Binding-site contacts:
Ligand atom C4 contacts residue GLU25 of chain 2.A at 3.7 Å.
Ligand atom O4 contacts residue GLU25 of chain 2.A at 2.7 Å (salt-bridge).
Ligand atom N2 contacts residue SO41 of chain 2.C at 3.6 Å.
Ligand atom O3 contacts residue GLU25 of chain 2.A at 3.2 Å (salt-bridge).
Ligand atom C4 contacts residue GLU25 of chain 2.A at 3.9 Å.
Ligand atom C3 contacts residue GLU25 of chain 2.A at 4.0 Å.
Ligand atom C2 contacts residue SO41 of chain 2.C at 3.6 Å.
Ligand atom O4 contacts residue ALA23 of chain 2.A at 3.9 Å.
Ligand atom C1 contacts residue SO41 of chain 2.C at 3.7 Å.
Ligand atom O3 contacts residue ASN46 of chain 2.A at 3.0 Å (h-bond).
Ligand atom O2 contacts residue SO41 of chain 2.C at 2.7 Å (h-bond).
Ligand atom C2 contacts residue GLU25 of chain 2.A at 4.2 Å.
Ligand atom O3 contacts residue SER44 of chain 2.A at 4.3 Å.
Ligand atom C4 contacts residue ASN22 of chain 2.A at 3.7 Å.
Ligand atom O4 contacts residue LYS27 of chain 2.A at 4.2 Å.
Ligand atom O6 contacts residue GLU25 of chain 2.A at 2.9 Å (salt-bridge).
Ligand atom O4 contacts residue TRP24 of chain 2.A at 3.5 Å.
Ligand atom O4 contacts residue GLY26 of chain 2.A at 4.2 Å.
Ligand atom C3 contacts residue ASN22 of chain 2.A at 4.0 Å.
Ligand atom C8 contacts residue SO41 of chain 2.C at 3.4 Å.
Ligand atom O4 contacts residue GLU25 of chain 2.A at 2.8 Å (salt-bridge).
Ligand atom O3 contacts residue SO41 of chain 2.C at 4.0 Å.
Ligand atom C5 contacts residue TYR37 of chain 2.A at 4.0 Å (hydrophobic).
Ligand atom O3 contacts residue ASN22 of chain 2.A at 2.9 Å (h-bond).
Ligand atom C2 contacts residue ASN46 of chain 2.A at 4.1 Å.
Ligand atom C3 contacts residue SO41 of chain 2.C at 3.6 Å.
Ligand atom C7 contacts residue SO41 of chain 2.C at 3.9 Å.
Ligand atom C3 contacts residue ASN46 of chain 2.A at 4.0 Å.
Ligand atom C6 contacts residue GLU25 of chain 2.A at 4.0 Å.
Ligand atom C1 contacts residue GLU25 of chain 2.A at 4.1 Å.
Ligand atom C4 contacts residue TYR37 of chain 2.A at 3.8 Å (hydrophobic).
Ligand atom C5 contacts residue GLU25 of chain 2.A at 4.0 Å.
Ligand atom O4 contacts residue ASN22 of chain 2.A at 2.8 Å (h-bond).
Ligand atom O3 contacts residue TYR37 of chain 2.A at 3.7 Å.
Ligand atom C3 contacts residue TYR37 of chain 2.A at 3.6 Å (hydrophobic).
Ligand atom O4 contacts residue ASN46 of chain 2.A at 3.7 Å.
Ligand atom O6 contacts residue TRP24 of chain 2.A at 3.7 Å.
Ligand atom C6 contacts residue GLU25 of chain 2.A at 3.6 Å.
Ligand atom C6 contacts residue TRP24 of chain 2.A at 3.3 Å (hydrophobic).
Ligand atom O5 contacts residue GLU25 of chain 2.A at 3.4 Å.

Sequence of chain 2.A:
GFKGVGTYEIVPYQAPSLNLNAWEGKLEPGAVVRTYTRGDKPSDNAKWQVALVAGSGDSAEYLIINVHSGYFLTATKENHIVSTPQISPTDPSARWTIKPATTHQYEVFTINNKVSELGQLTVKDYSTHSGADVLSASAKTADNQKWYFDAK

The small molecule below binds the protein below.
Small molecule (SMILES): CC(=O)N[C@@H]1[C@@H](O[C@@H]2O[C@H](CO)[C@H](O)[C@H](O)[C@H]2O)[C@@H](O)[C@@H](CO)O[C@H]1O